Sequence of chain 1.A:
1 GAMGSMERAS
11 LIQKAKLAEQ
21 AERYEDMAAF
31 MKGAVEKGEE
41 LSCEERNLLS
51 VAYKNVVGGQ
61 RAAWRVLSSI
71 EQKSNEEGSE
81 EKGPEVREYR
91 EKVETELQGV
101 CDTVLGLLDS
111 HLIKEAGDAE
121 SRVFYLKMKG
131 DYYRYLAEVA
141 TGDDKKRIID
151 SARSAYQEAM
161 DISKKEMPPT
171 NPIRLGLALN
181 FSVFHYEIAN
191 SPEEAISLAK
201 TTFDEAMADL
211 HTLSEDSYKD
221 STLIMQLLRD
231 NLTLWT

Sequence of chain 1.B:
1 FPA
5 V

Binding-site contacts:
Ligand atom O1 contacts residue ILE224 of chain 1.A at 3.7 Å.
Ligand atom C9 contacts residue VAL5 of chain 1.B at 3.8 Å (hydrophobic).
Ligand atom O3 contacts residue LEU223 of chain 1.A at 4.1 Å.
Ligand atom C3 contacts residue LEU227 of chain 1.A at 4.1 Å (hydrophobic).
Ligand atom C18 contacts residue ARG46 of chain 1.A at 3.7 Å.
Ligand atom C17 contacts residue ASN47 of chain 1.A at 3.7 Å.
Ligand atom O2 contacts residue GLU120 of chain 1.A at 3.5 Å (salt-bridge).
Ligand atom C18 contacts residue ASN47 of chain 1.A at 3.8 Å.
Ligand atom C11 contacts residue VAL5 of chain 1.B at 3.6 Å (hydrophobic).
Ligand atom C6 contacts residue VAL5 of chain 1.B at 4.1 Å (hydrophobic).
Ligand atom C15 contacts residue ASN47 of chain 1.A at 4.1 Å.
Ligand atom N3 contacts residue PHE124 of chain 1.A at 4.0 Å.
Ligand atom C19 contacts residue PRO172 of chain 1.A at 3.6 Å (hydrophobic).
Ligand atom C3 contacts residue VAL5 of chain 1.B at 4.0 Å (hydrophobic).
Ligand atom C8 contacts residue GLY176 of chain 1.A at 4.2 Å.
Ligand atom C7 contacts residue ILE224 of chain 1.A at 4.0 Å (hydrophobic).
Ligand atom C16 contacts residue ILE173 of chain 1.A at 3.7 Å (hydrophobic).
Ligand atom C1 contacts residue VAL5 of chain 1.B at 4.1 Å (hydrophobic).
Ligand atom CL2 contacts residue LYS127 of chain 1.A at 3.4 Å.
Ligand atom C10 contacts residue PHE124 of chain 1.A at 4.0 Å (hydrophobic).
Ligand atom C14 contacts residue ASN47 of chain 1.A at 3.5 Å.
Ligand atom N3 contacts residue CYS43 of chain 1.A at 3.6 Å (h-bond).
Ligand atom C16 contacts residue ASN47 of chain 1.A at 3.8 Å.
Ligand atom CL2 contacts residue PRO172 of chain 1.A at 4.1 Å.
Ligand atom CL2 contacts residue ILE173 of chain 1.A at 3.6 Å.
Ligand atom C18 contacts residue CYS43 of chain 1.A at 1.8 Å (hydrophobic).
Ligand atom C8 contacts residue ILE224 of chain 1.A at 4.2 Å (hydrophobic).
Ligand atom C17 contacts residue CYS43 of chain 1.A at 2.7 Å (hydrophobic).
Ligand atom CL2 contacts residue GLY176 of chain 1.A at 4.0 Å.
Ligand atom C8 contacts residue PRO172 of chain 1.A at 3.5 Å (hydrophobic).
Ligand atom C3 contacts residue LEU223 of chain 1.A at 4.0 Å (hydrophobic).
Ligand atom C17 contacts residue ILE173 of chain 1.A at 3.9 Å (hydrophobic).
Ligand atom O2 contacts residue CYS43 of chain 1.A at 3.1 Å (h-bond).
Ligand atom N3 contacts residue ASN47 of chain 1.A at 2.9 Å (h-bond).
Ligand atom C7 contacts residue VAL5 of chain 1.B at 3.9 Å (hydrophobic).
Ligand atom O2 contacts residue ILE173 of chain 1.A at 3.4 Å.
Ligand atom C20 contacts residue PRO172 of chain 1.A at 4.0 Å (hydrophobic).
Ligand atom C23 contacts residue LEU223 of chain 1.A at 3.6 Å (hydrophobic).
Ligand atom C10 contacts residue VAL5 of chain 1.B at 3.9 Å (hydrophobic).
Ligand atom C8 contacts residue VAL5 of chain 1.B at 3.7 Å (hydrophobic).

This protein binds this small molecule.
Small molecule (SMILES): CC1(C)CC(Nc2ccc(Cl)cc2)(C(=O)N2CCC(CNC(=O)CCl)CC2)CC(C)(C)O1